Sequence of chain 1.C:
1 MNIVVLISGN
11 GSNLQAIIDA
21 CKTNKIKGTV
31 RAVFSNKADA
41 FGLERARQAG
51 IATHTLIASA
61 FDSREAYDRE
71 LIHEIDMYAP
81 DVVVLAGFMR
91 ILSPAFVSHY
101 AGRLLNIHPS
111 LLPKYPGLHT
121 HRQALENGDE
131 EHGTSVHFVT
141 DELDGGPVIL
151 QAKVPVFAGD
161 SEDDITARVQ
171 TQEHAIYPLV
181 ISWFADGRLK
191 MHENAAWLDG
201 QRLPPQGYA

Binding-site contacts:
Ligand atom O22 contacts residue MET89 of chain 1.C at 3.7 Å.
Ligand atom O12 contacts residue GLN170 of chain 1.C at 3.1 Å (h-bond).
Ligand atom N24 contacts residue DZF1 of chain 1.J at 3.3 Å (h-bond).
Ligand atom O17 contacts residue GLY11 of chain 1.C at 3.8 Å.
Ligand atom O4 contacts residue GLY87 of chain 1.C at 3.7 Å.
Ligand atom O8 contacts residue ILE107 of chain 1.C at 3.8 Å.
Ligand atom N24 contacts residue HIS108 of chain 1.C at 3.2 Å.
Ligand atom C2 contacts residue ILE107 of chain 1.C at 3.9 Å (hydrophobic).
Ligand atom O8 contacts residue PRO109 of chain 1.C at 3.4 Å.
Ligand atom O17 contacts residue SER12 of chain 1.C at 2.6 Å (h-bond).
Ligand atom O16 contacts residue ALA86 of chain 1.C at 4.0 Å.
Ligand atom N19 contacts residue PRO109 of chain 1.C at 3.9 Å.
Ligand atom O22 contacts residue PRO109 of chain 1.C at 3.9 Å.
Ligand atom O17 contacts residue ASN10 of chain 1.C at 3.8 Å.
Ligand atom O6 contacts residue GLU173 of chain 1.C at 2.5 Å (salt-bridge).
Ligand atom C1 contacts residue ASN13 of chain 1.C at 4.0 Å.
Ligand atom O16 contacts residue GLY11 of chain 1.C at 4.0 Å.
Ligand atom C21 contacts residue MET89 of chain 1.C at 3.9 Å (hydrophobic).
Ligand atom N24 contacts residue ASP144 of chain 1.C at 4.0 Å.
Ligand atom O16 contacts residue ASN13 of chain 1.C at 3.1 Å (h-bond).
Ligand atom C1 contacts residue GLU173 of chain 1.C at 3.2 Å.
Ligand atom C23 contacts residue DZF1 of chain 1.J at 3.7 Å.
Ligand atom C10 contacts residue GLY87 of chain 1.C at 3.7 Å.
Ligand atom O8 contacts residue GLU173 of chain 1.C at 2.5 Å (salt-bridge).
Ligand atom O12 contacts residue ASN13 of chain 1.C at 4.0 Å.
Ligand atom O17 contacts residue GLN170 of chain 1.C at 3.6 Å.
Ligand atom P15 contacts residue GLY11 of chain 1.C at 3.8 Å.
Ligand atom C2 contacts residue GLU173 of chain 1.C at 3.6 Å.
Ligand atom O18 contacts residue ASN10 of chain 1.C at 3.3 Å (h-bond).
Ligand atom O18 contacts residue GLY11 of chain 1.C at 3.1 Å (h-bond).
Ligand atom P15 contacts residue GLN170 of chain 1.C at 4.0 Å.
Ligand atom P15 contacts residue SER12 of chain 1.C at 3.7 Å.
Ligand atom N19 contacts residue ILE107 of chain 1.C at 3.5 Å (h-bond).
Ligand atom O4 contacts residue MET89 of chain 1.C at 4.1 Å.
Ligand atom C21 contacts residue PRO109 of chain 1.C at 3.9 Å (hydrophobic).
Ligand atom C5 contacts residue GLN170 of chain 1.C at 4.0 Å.
Ligand atom C1 contacts residue GLN170 of chain 1.C at 3.8 Å.
Ligand atom C3 contacts residue PRO109 of chain 1.C at 4.0 Å (hydrophobic).
Ligand atom O16 contacts residue SER12 of chain 1.C at 3.5 Å (h-bond).
Ligand atom O6 contacts residue GLN170 of chain 1.C at 2.9 Å (h-bond).

A small-molecule ligand and the protein it binds are described below.
Small molecule (SMILES): NCC(=O)N[C@@H]1O[C@H](COP(=O)([O-])[O-])[C@@H](O)[C@H]1O